This protein binds this small molecule.
Small molecule (SMILES): CC(=O)N[C@@H]1[C@@H](O)[C@H](O)[C@@H](CO)O[C@H]1O

Sequence of chain 1.B:
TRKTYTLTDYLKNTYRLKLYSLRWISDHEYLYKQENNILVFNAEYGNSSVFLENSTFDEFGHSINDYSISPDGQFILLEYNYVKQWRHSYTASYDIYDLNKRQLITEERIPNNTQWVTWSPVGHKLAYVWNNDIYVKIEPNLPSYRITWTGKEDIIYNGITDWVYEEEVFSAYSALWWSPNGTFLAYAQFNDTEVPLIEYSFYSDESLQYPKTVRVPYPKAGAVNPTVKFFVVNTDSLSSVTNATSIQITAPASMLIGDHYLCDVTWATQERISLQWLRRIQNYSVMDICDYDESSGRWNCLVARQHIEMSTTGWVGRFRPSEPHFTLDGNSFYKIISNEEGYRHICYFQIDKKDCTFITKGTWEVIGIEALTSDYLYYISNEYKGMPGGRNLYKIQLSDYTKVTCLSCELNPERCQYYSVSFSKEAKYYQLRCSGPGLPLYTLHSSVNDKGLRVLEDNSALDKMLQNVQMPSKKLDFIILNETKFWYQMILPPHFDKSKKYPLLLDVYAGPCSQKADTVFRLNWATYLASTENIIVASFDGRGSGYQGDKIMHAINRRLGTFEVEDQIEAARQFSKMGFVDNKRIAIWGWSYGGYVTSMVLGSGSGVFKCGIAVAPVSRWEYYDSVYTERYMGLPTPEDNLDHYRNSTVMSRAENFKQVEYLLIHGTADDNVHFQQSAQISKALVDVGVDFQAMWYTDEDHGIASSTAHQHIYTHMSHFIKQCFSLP

Binding-site contacts:
Ligand atom C2 contacts residue GLU35 of chain 1.B at 4.0 Å.
Ligand atom C6 contacts residue GLU35 of chain 1.B at 4.3 Å.
Ligand atom C1 contacts residue ASN54 of chain 1.B at 1.4 Å.
Ligand atom C1 contacts residue GLU35 of chain 1.B at 2.8 Å.
Ligand atom C8 contacts residue ASN37 of chain 1.B at 3.9 Å.
Ligand atom C4 contacts residue GLU35 of chain 1.B at 4.4 Å.
Ligand atom C1 contacts residue ASN37 of chain 1.B at 3.0 Å.
Ligand atom C5 contacts residue ASN54 of chain 1.B at 3.7 Å.
Ligand atom O4 contacts residue GLU35 of chain 1.B at 4.4 Å.
Ligand atom C5 contacts residue GLU35 of chain 1.B at 3.4 Å.
Ligand atom O5 contacts residue ASN37 of chain 1.B at 4.3 Å.
Ligand atom C7 contacts residue ASN37 of chain 1.B at 3.7 Å.
Ligand atom C7 contacts residue ASN54 of chain 1.B at 4.1 Å.
Ligand atom N2 contacts residue ASN54 of chain 1.B at 2.9 Å (h-bond).
Ligand atom C2 contacts residue ASN37 of chain 1.B at 3.4 Å.
Ligand atom O5 contacts residue GLU35 of chain 1.B at 3.2 Å (salt-bridge).
Ligand atom N2 contacts residue ASN37 of chain 1.B at 2.7 Å (h-bond).
Ligand atom C4 contacts residue ASN54 of chain 1.B at 4.3 Å.
Ligand atom O6 contacts residue ASN36 of chain 1.B at 4.0 Å.
Ligand atom C5 contacts residue ASN36 of chain 1.B at 4.2 Å.
Ligand atom C2 contacts residue ASN54 of chain 1.B at 2.5 Å.
Ligand atom C6 contacts residue ASN36 of chain 1.B at 3.4 Å.
Ligand atom N2 contacts residue GLU35 of chain 1.B at 4.3 Å.
Ligand atom C3 contacts residue GLU35 of chain 1.B at 4.1 Å.
Ligand atom O5 contacts residue ASN36 of chain 1.B at 4.0 Å.
Ligand atom O5 contacts residue ASN54 of chain 1.B at 2.4 Å (h-bond).
Ligand atom C3 contacts residue ASN54 of chain 1.B at 3.8 Å.